Binding-site contacts:
Ligand atom C14 contacts residue ASP177 of chain 1.A at 3.8 Å.
Ligand atom C2 contacts residue MET113 of chain 1.A at 3.9 Å (hydrophobic).
Ligand atom C9 contacts residue CYS59 of chain 1.A at 3.8 Å (hydrophobic).
Ligand atom C7 contacts residue MET113 of chain 1.A at 3.2 Å (hydrophobic).
Ligand atom O2 contacts residue LEU180 of chain 1.A at 3.0 Å.
Ligand atom C13 contacts residue ASP177 of chain 1.A at 3.5 Å.
Ligand atom C18 contacts residue THR110 of chain 1.A at 3.7 Å.
Ligand atom C11 contacts residue LYS42 of chain 1.A at 3.2 Å.
Ligand atom C11 contacts residue LEU180 of chain 1.A at 3.8 Å (hydrophobic).
Ligand atom C18 contacts residue VAL90 of chain 1.A at 3.2 Å (hydrophobic).
Ligand atom O2 contacts residue LEU108 of chain 1.A at 3.9 Å.
Ligand atom C3 contacts residue MET113 of chain 1.A at 3.6 Å (hydrophobic).
Ligand atom C14 contacts residue LEU180 of chain 1.A at 3.3 Å (hydrophobic).
Ligand atom C10 contacts residue CYS59 of chain 1.A at 3.6 Å (hydrophobic).
Ligand atom C15 contacts residue ASP177 of chain 1.A at 3.3 Å.
Ligand atom C17 contacts residue ARG91 of chain 1.A at 3.9 Å.
Ligand atom O3 contacts residue ASP177 of chain 1.A at 3.9 Å.
Ligand atom C16 contacts residue VAL90 of chain 1.A at 3.7 Å (hydrophobic).
Ligand atom N1 contacts residue PHE165 of chain 1.A at 3.9 Å.
Ligand atom C10 contacts residue ASP177 of chain 1.A at 3.8 Å.
Ligand atom C14 contacts residue LEU178 of chain 1.A at 3.6 Å (hydrophobic).
Ligand atom O3 contacts residue VAL90 of chain 1.A at 3.1 Å (h-bond).
Ligand atom C14 contacts residue GLY179 of chain 1.A at 3.3 Å.
Ligand atom C17 contacts residue VAL90 of chain 1.A at 2.9 Å (hydrophobic).
Ligand atom C6 contacts residue MET113 of chain 1.A at 3.8 Å (hydrophobic).
Ligand atom C19 contacts residue THR110 of chain 1.A at 3.6 Å.
Ligand atom C12 contacts residue ASP177 of chain 1.A at 3.6 Å.
Ligand atom C contacts residue THR114 of chain 1.A at 3.8 Å.
Ligand atom C17 contacts residue LEU178 of chain 1.A at 3.4 Å (hydrophobic).
Ligand atom C11 contacts residue CYS59 of chain 1.A at 3.5 Å (hydrophobic).
Ligand atom C5 contacts residue PHE165 of chain 1.A at 3.8 Å (hydrophobic).
Ligand atom O1 contacts residue LEU36 of chain 1.A at 3.2 Å (h-bond).
Ligand atom C16 contacts residue ASP177 of chain 1.A at 3.5 Å.
Ligand atom C15 contacts residue THR110 of chain 1.A at 3.8 Å.
Ligand atom O3 contacts residue GLY176 of chain 1.A at 3.6 Å.
Ligand atom C15 contacts residue LEU178 of chain 1.A at 3.7 Å (hydrophobic).
Ligand atom C14 contacts residue LEU108 of chain 1.A at 3.5 Å (hydrophobic).
Ligand atom C16 contacts residue GLY176 of chain 1.A at 3.7 Å.
Ligand atom O contacts residue MET113 of chain 1.A at 3.8 Å.
Ligand atom O2 contacts residue ASP177 of chain 1.A at 3.5 Å.

This protein binds this small molecule.
Small molecule (SMILES): CCOC(=O)C1CCN(c2cc(C)c3c(OC)cc(OC)cc3n2)CC1

Sequence of chain 1.A:
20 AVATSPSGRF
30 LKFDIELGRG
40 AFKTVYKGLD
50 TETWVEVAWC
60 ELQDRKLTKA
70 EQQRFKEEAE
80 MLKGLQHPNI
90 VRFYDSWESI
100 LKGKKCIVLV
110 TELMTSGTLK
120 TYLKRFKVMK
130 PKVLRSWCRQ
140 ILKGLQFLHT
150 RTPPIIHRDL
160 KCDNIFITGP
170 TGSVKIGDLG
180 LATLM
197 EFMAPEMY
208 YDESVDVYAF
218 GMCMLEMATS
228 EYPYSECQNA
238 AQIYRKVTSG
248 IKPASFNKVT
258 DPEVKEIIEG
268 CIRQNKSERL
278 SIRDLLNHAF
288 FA